Binding-site contacts:
Ligand atom C1 contacts residue ASN1134 of chain 1.A at 1.4 Å.
Ligand atom O7 contacts residue ASN1134 of chain 1.A at 3.4 Å (h-bond).
Ligand atom C5 contacts residue ASN1134 of chain 1.A at 3.7 Å.
Ligand atom C4 contacts residue ASN1134 of chain 1.A at 4.2 Å.
Ligand atom O6 contacts residue ASN1134 of chain 1.A at 4.4 Å.
Ligand atom N2 contacts residue ASN1134 of chain 1.A at 2.9 Å (h-bond).
Ligand atom C2 contacts residue ASN1134 of chain 1.A at 2.4 Å.
Ligand atom C3 contacts residue ASN1134 of chain 1.A at 3.8 Å.
Ligand atom C7 contacts residue ASN1134 of chain 1.A at 3.3 Å.
Ligand atom C8 contacts residue ILE1132 of chain 1.A at 4.2 Å (hydrophobic).
Ligand atom C8 contacts residue ASN1134 of chain 1.A at 4.5 Å.
Ligand atom O5 contacts residue ASN1134 of chain 1.A at 2.4 Å (h-bond).

The small molecule below binds the protein below.
Small molecule (SMILES): CC(=O)N[C@H]1[C@H](O[C@H]2[C@H](O)[C@@H](NC(C)=O)CO[C@@H]2CO)O[C@H](CO)[C@@H](O)[C@@H]1O

Sequence of chain 1.A:
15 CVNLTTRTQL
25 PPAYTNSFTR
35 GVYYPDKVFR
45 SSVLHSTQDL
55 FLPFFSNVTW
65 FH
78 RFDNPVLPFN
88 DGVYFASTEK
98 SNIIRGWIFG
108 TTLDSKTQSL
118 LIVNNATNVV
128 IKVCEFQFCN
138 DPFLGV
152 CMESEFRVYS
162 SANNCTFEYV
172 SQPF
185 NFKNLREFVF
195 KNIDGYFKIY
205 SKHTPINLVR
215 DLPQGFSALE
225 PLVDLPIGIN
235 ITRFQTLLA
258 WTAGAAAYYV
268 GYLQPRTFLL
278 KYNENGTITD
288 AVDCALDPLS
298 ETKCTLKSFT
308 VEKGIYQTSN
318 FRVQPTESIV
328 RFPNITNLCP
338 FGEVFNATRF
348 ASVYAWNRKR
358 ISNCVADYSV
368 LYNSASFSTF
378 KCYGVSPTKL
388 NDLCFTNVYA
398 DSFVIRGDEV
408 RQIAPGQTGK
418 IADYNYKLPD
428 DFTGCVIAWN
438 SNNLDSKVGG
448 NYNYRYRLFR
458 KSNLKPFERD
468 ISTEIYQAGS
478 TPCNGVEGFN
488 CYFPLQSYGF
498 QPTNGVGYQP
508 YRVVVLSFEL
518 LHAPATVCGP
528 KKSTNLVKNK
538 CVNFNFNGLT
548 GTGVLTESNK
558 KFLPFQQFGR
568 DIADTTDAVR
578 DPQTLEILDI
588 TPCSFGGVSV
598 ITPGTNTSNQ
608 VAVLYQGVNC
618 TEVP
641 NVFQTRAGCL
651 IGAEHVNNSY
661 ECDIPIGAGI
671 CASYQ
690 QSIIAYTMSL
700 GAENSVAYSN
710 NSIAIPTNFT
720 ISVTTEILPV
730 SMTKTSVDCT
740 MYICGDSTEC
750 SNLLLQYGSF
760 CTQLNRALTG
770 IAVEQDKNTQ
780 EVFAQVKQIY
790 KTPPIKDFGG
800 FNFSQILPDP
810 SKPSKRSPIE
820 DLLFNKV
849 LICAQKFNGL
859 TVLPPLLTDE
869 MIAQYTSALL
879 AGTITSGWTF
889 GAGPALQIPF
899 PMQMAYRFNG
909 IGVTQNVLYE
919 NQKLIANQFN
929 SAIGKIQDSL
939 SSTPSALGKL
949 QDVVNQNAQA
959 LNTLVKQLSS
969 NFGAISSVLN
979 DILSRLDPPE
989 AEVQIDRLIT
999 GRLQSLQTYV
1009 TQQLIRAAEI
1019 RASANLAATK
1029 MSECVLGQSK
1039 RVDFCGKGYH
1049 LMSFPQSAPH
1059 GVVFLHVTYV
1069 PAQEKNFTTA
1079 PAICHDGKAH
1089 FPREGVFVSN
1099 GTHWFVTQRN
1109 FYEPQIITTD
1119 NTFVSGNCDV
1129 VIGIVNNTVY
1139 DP